A protein and the small-molecule ligand that binds it are described below.
Small molecule (SMILES): CC(=O)N[C@@H]1[C@@H](O)[C@H](O)[C@@H](CO)O[C@H]1O

Binding-site contacts:
Ligand atom C2 contacts residue ASN287 of chain 1.C at 2.5 Å.
Ligand atom C5 contacts residue ASN287 of chain 1.C at 3.6 Å.
Ligand atom C7 contacts residue ASN287 of chain 1.C at 3.2 Å.
Ligand atom C3 contacts residue ASN287 of chain 1.C at 3.8 Å.
Ligand atom C1 contacts residue ASN287 of chain 1.C at 1.4 Å.
Ligand atom C1 contacts residue SER289 of chain 1.C at 4.0 Å.
Ligand atom O7 contacts residue ASN287 of chain 1.C at 3.0 Å (h-bond).
Ligand atom N2 contacts residue ASN287 of chain 1.C at 2.9 Å (h-bond).
Ligand atom C6 contacts residue SER289 of chain 1.C at 3.8 Å.
Ligand atom O5 contacts residue SER289 of chain 1.C at 3.2 Å (h-bond).
Ligand atom O6 contacts residue SER289 of chain 1.C at 4.0 Å.
Ligand atom C4 contacts residue ASN287 of chain 1.C at 4.2 Å.
Ligand atom C5 contacts residue SER289 of chain 1.C at 3.9 Å.
Ligand atom O5 contacts residue ASN287 of chain 1.C at 2.3 Å (h-bond).
Ligand atom C8 contacts residue ASN287 of chain 1.C at 4.4 Å.

Sequence of chain 1.C:
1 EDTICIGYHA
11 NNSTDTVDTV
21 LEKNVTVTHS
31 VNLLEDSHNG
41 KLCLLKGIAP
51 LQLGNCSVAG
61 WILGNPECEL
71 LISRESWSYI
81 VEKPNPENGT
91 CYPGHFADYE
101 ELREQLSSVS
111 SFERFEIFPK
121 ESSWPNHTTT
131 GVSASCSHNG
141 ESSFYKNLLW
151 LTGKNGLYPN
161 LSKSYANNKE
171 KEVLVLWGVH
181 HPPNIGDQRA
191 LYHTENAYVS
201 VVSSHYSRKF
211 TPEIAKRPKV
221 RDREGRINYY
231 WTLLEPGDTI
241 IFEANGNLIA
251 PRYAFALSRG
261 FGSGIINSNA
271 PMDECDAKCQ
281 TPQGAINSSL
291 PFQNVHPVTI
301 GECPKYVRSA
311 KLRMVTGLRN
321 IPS